This protein binds this small molecule.
Small molecule (SMILES): Nc1nc2c(ncn2[C@@H]2O[C@H](CO[P](=O)(O)C[P](=O)(O)OP(=O)(O)O)[C@@H](O)[C@H]2O)c(=O)[nH]1

Sequence of chain 103.B:
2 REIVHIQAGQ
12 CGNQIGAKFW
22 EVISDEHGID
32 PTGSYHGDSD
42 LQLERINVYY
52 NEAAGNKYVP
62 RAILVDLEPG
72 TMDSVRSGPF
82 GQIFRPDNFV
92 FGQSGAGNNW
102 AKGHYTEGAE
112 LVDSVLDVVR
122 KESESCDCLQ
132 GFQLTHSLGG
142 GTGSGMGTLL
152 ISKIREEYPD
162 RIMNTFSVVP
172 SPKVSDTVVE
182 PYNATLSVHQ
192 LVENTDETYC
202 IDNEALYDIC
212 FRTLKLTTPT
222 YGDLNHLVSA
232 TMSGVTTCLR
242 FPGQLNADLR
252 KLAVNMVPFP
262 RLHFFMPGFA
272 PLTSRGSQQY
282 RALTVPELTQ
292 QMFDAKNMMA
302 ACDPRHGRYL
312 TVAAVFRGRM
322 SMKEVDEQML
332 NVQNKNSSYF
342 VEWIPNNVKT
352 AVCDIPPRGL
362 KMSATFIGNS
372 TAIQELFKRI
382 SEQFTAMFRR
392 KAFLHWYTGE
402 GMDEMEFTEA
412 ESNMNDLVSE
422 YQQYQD

Binding-site contacts:
Ligand atom O1B contacts residue GLY10 of chain 103.B at 3.7 Å.
Ligand atom O1B contacts residue MG1 of chain 103.F at 2.4 Å.
Ligand atom O3G contacts residue MG1 of chain 103.F at 2.5 Å.
Ligand atom C6 contacts residue TYR222 of chain 103.B at 3.7 Å (hydrophobic).
Ligand atom N3 contacts residue ASN204 of chain 103.B at 3.0 Å (h-bond).
Ligand atom N1 contacts residue TYR222 of chain 103.B at 3.2 Å.
Ligand atom O3B contacts residue GLY142 of chain 103.B at 3.5 Å (h-bond).
Ligand atom C4' contacts residue SER138 of chain 103.B at 3.2 Å.
Ligand atom O1G contacts residue THR143 of chain 103.B at 3.4 Å.
Ligand atom O2B contacts residue THR143 of chain 103.B at 2.7 Å (h-bond).
Ligand atom N1 contacts residue ASN226 of chain 103.B at 2.7 Å (h-bond).
Ligand atom O2G contacts residue ASN99 of chain 103.B at 2.9 Å (h-bond).
Ligand atom O2A contacts residue CYS12 of chain 103.B at 3.3 Å (h-bond).
Ligand atom O4' contacts residue SER138 of chain 103.B at 3.3 Å (h-bond).
Ligand atom PG contacts residue MG1 of chain 103.F at 3.5 Å.
Ligand atom C2 contacts residue ASN204 of chain 103.B at 3.4 Å.
Ligand atom N2 contacts residue ASN204 of chain 103.B at 2.6 Å (h-bond).
Ligand atom O6 contacts residue TYR222 of chain 103.B at 3.8 Å.
Ligand atom O1A contacts residue GLN11 of chain 103.B at 3.1 Å.
Ligand atom O6 contacts residue ASN226 of chain 103.B at 3.1 Å (h-bond).
Ligand atom O2B contacts residue GLY144 of chain 103.B at 2.7 Å (h-bond).
Ligand atom O3B contacts residue THR143 of chain 103.B at 3.1 Å (h-bond).
Ligand atom O2B contacts residue GLY10 of chain 103.B at 3.2 Å.
Ligand atom O1G contacts residue ALA97 of chain 103.B at 3.0 Å (h-bond).
Ligand atom PG contacts residue GLY142 of chain 103.B at 3.9 Å.
Ligand atom O3B contacts residue MG1 of chain 103.F at 3.8 Å.
Ligand atom O2A contacts residue GLN11 of chain 103.B at 3.5 Å (h-bond).
Ligand atom N3 contacts residue VAL169 of chain 103.B at 3.8 Å.
Ligand atom O6 contacts residue GLN15 of chain 103.B at 2.5 Å (h-bond).
Ligand atom N2 contacts residue ASN226 of chain 103.B at 2.9 Å (h-bond).
Ligand atom PB contacts residue GLY10 of chain 103.B at 3.9 Å.
Ligand atom C2 contacts residue TYR222 of chain 103.B at 3.5 Å (hydrophobic).
Ligand atom O1B contacts residue GLN11 of chain 103.B at 3.2 Å (h-bond).
Ligand atom C6 contacts residue GLN15 of chain 103.B at 3.6 Å.
Ligand atom PB contacts residue MG1 of chain 103.F at 3.7 Å.
Ligand atom O2G contacts residue GLY142 of chain 103.B at 3.0 Å (h-bond).
Ligand atom O3' contacts residue GLU181 of chain 103.B at 3.3 Å (salt-bridge).
Ligand atom PB contacts residue THR143 of chain 103.B at 3.3 Å.
Ligand atom C6 contacts residue ASN226 of chain 103.B at 3.3 Å.
Ligand atom C2 contacts residue ASN226 of chain 103.B at 3.6 Å.